Binding-site contacts:
Ligand atom N2 contacts residue ASN75 of chain 3.B at 2.9 Å (h-bond).
Ligand atom N2 contacts residue THR77 of chain 3.B at 4.4 Å.
Ligand atom C2 contacts residue ASN75 of chain 3.B at 2.5 Å.
Ligand atom C3 contacts residue ASN75 of chain 3.B at 3.8 Å.
Ligand atom C7 contacts residue ASN75 of chain 3.B at 3.5 Å.
Ligand atom O7 contacts residue ASN75 of chain 3.B at 3.4 Å (h-bond).
Ligand atom C1 contacts residue THR77 of chain 3.B at 3.9 Å.
Ligand atom C5 contacts residue ASN75 of chain 3.B at 3.6 Å.
Ligand atom C4 contacts residue ASN75 of chain 3.B at 4.2 Å.
Ligand atom C8 contacts residue HIS74 of chain 3.B at 4.5 Å.
Ligand atom O5 contacts residue ASN75 of chain 3.B at 2.3 Å (h-bond).
Ligand atom O7 contacts residue HIS74 of chain 3.B at 3.8 Å.
Ligand atom O5 contacts residue MET107 of chain 3.B at 4.4 Å.
Ligand atom C8 contacts residue ASN75 of chain 3.B at 3.3 Å.
Ligand atom C1 contacts residue ASN75 of chain 3.B at 1.4 Å.

A protein and the small-molecule ligand that binds it are described below.
Small molecule (SMILES): CC(=O)N[C@@H]1[C@@H](O)[C@H](O)[C@@H](CO)O[C@H]1O

Sequence of chain 3.B:
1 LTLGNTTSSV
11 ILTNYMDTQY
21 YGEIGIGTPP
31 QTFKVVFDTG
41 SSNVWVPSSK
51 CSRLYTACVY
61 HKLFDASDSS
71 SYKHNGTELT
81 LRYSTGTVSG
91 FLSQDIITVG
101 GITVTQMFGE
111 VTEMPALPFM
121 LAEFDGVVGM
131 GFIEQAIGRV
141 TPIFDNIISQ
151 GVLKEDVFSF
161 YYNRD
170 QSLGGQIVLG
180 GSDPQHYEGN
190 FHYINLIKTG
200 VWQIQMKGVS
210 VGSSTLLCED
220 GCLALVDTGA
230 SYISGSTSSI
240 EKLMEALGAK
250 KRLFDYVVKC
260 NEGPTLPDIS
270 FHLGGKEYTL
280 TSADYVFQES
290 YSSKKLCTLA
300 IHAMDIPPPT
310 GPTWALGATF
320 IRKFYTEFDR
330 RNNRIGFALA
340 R